This small molecule binds to this protein.
Small molecule (SMILES): CC(=O)N[C@@H]1[C@@H](O)[C@H](O)[C@@H](CO)O[C@H]1O

Sequence of chain 1.A:
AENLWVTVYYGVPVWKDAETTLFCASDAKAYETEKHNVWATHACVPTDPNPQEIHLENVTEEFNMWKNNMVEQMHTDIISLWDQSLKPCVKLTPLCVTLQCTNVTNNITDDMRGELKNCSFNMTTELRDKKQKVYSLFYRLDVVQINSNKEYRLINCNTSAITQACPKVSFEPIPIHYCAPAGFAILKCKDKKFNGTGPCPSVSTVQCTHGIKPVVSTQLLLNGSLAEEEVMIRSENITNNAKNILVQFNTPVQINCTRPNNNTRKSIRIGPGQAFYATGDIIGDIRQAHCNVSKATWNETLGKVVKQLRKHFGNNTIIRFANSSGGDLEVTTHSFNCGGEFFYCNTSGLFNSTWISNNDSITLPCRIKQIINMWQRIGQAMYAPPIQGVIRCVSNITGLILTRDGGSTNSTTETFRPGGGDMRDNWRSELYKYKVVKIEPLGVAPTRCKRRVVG

Binding-site contacts:
Ligand atom N2 contacts residue ASN246 of chain 1.A at 2.9 Å (h-bond).
Ligand atom C1 contacts residue THR248 of chain 1.A at 3.3 Å.
Ligand atom O5 contacts residue ASN249 of chain 1.A at 4.0 Å.
Ligand atom O6 contacts residue ASN249 of chain 1.A at 3.9 Å.
Ligand atom O6 contacts residue THR248 of chain 1.A at 4.0 Å.
Ligand atom C4 contacts residue ASN246 of chain 1.A at 4.2 Å.
Ligand atom C8 contacts residue ASN246 of chain 1.A at 3.9 Å.
Ligand atom C3 contacts residue ASN246 of chain 1.A at 3.8 Å.
Ligand atom C7 contacts residue ASN246 of chain 1.A at 3.6 Å.
Ligand atom C1 contacts residue ASN246 of chain 1.A at 1.4 Å.
Ligand atom C6 contacts residue THR248 of chain 1.A at 3.9 Å.
Ligand atom C5 contacts residue ASN246 of chain 1.A at 3.7 Å.
Ligand atom O7 contacts residue ASN246 of chain 1.A at 4.5 Å.
Ligand atom O5 contacts residue ASN246 of chain 1.A at 2.4 Å (h-bond).
Ligand atom C2 contacts residue ASN246 of chain 1.A at 2.5 Å.
Ligand atom O5 contacts residue THR248 of chain 1.A at 3.1 Å (h-bond).
Ligand atom C5 contacts residue THR248 of chain 1.A at 3.3 Å.